A small-molecule ligand and the protein it binds are described below.
Small molecule (SMILES): CC(=O)N[C@@H]1[C@@H](O)[C@H](O)[C@@H](CO)O[C@H]1O

Sequence of chain 1.C:
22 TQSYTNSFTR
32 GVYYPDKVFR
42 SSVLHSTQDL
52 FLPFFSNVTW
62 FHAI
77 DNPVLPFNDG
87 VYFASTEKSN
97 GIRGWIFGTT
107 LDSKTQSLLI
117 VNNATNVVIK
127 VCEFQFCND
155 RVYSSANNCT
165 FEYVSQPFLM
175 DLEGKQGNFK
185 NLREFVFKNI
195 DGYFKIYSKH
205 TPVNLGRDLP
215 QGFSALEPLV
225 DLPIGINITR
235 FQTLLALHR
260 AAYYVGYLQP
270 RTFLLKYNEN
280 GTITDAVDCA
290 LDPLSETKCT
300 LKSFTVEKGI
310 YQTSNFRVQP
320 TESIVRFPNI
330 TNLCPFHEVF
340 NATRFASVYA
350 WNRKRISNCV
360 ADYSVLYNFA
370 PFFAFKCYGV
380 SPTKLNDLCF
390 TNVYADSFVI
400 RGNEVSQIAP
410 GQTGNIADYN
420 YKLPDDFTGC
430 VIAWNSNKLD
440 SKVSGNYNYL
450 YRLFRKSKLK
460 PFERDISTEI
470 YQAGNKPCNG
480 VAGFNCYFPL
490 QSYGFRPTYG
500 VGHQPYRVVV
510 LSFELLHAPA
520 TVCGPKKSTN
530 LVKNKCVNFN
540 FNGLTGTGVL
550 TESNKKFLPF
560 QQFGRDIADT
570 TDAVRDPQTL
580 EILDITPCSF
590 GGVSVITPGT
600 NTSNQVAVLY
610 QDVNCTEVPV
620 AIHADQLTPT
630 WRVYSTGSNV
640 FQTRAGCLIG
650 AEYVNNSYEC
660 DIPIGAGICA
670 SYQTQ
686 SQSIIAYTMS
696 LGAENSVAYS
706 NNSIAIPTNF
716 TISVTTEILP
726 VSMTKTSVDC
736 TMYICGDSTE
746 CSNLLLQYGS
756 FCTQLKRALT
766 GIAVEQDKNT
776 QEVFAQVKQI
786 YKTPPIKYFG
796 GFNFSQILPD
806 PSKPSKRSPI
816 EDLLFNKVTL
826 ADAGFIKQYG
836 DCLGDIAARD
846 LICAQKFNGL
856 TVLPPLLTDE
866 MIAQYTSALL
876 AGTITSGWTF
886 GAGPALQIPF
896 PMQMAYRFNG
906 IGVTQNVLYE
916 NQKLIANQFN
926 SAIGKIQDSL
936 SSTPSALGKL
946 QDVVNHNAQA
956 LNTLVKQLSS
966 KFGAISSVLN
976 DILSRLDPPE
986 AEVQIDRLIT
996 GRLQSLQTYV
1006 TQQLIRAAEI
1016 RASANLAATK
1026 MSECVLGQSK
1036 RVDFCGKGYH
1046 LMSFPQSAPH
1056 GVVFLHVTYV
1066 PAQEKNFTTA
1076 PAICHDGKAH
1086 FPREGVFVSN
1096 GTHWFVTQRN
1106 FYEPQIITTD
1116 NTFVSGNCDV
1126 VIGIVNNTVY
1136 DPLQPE

Binding-site contacts:
Ligand atom C5 contacts residue ASN654 of chain 1.C at 3.8 Å.
Ligand atom O5 contacts residue ASN654 of chain 1.C at 2.5 Å (h-bond).
Ligand atom C2 contacts residue ASN654 of chain 1.C at 2.5 Å.
Ligand atom C3 contacts residue ASN654 of chain 1.C at 3.8 Å.
Ligand atom N2 contacts residue ASN654 of chain 1.C at 2.8 Å (h-bond).
Ligand atom O7 contacts residue ASN654 of chain 1.C at 2.8 Å (h-bond).
Ligand atom C1 contacts residue ASN654 of chain 1.C at 1.5 Å.
Ligand atom C8 contacts residue ASN654 of chain 1.C at 4.2 Å.
Ligand atom C7 contacts residue ASN654 of chain 1.C at 3.0 Å.
Ligand atom C4 contacts residue ASN654 of chain 1.C at 4.3 Å.